Sequence of chain 1.A:
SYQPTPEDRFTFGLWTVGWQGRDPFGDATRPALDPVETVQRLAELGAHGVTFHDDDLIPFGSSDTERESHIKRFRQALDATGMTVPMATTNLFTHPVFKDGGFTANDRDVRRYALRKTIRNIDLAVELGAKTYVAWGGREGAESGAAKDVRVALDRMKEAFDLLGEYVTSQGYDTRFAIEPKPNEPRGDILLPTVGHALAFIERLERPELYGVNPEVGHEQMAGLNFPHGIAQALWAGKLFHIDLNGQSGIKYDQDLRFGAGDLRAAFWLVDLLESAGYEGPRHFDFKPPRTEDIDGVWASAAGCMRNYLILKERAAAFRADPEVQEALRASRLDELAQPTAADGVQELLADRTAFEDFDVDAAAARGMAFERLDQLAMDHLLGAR

A protein and the small-molecule ligand that binds it are described below.
Small molecule (SMILES): CO[C@H](C(=O)CO)[C@H](O)[C@H](O)CO

Binding-site contacts:
Ligand atom O5 contacts residue PHE93 of chain 1.B at 3.7 Å.
Ligand atom C2 contacts residue MG1 of chain 1.G at 3.5 Å.
Ligand atom C1 contacts residue PHE25 of chain 1.A at 3.4 Å (hydrophobic).
Ligand atom O6 contacts residue VAL134 of chain 1.B at 3.2 Å.
Ligand atom C2 contacts residue GLU180 of chain 1.B at 3.8 Å.
Ligand atom O4 contacts residue MG1 of chain 1.G at 2.5 Å.
Ligand atom C7 contacts residue TRP15 of chain 1.B at 3.4 Å (hydrophobic).
Ligand atom O4 contacts residue ASP286 of chain 1.B at 2.8 Å (salt-bridge).
Ligand atom O1 contacts residue HIS219 of chain 1.B at 3.0 Å (h-bond).
Ligand atom O5 contacts residue TRP136 of chain 1.B at 3.5 Å.
Ligand atom C5 contacts residue HIS53 of chain 1.B at 3.1 Å.
Ligand atom O2 contacts residue MG1 of chain 1.G at 2.5 Å.
Ligand atom O1 contacts residue ASP254 of chain 1.B at 3.8 Å.
Ligand atom C2 contacts residue TRP136 of chain 1.B at 3.8 Å (hydrophobic).
Ligand atom C4 contacts residue MG1 of chain 1.G at 3.5 Å.
Ligand atom O4 contacts residue GLU180 of chain 1.B at 3.2 Å (salt-bridge).
Ligand atom O3 contacts residue TRP15 of chain 1.B at 3.3 Å (h-bond).
Ligand atom O2 contacts residue ASP286 of chain 1.B at 3.4 Å (salt-bridge).
Ligand atom C1 contacts residue TRP136 of chain 1.B at 3.5 Å (hydrophobic).
Ligand atom O1 contacts residue LYS182 of chain 1.B at 2.9 Å (salt-bridge).
Ligand atom O4 contacts residue TRP15 of chain 1.B at 3.7 Å.
Ligand atom C1 contacts residue LYS182 of chain 1.B at 3.8 Å.
Ligand atom C2 contacts residue ASP286 of chain 1.B at 3.8 Å.
Ligand atom O1 contacts residue TRP136 of chain 1.B at 3.6 Å.
Ligand atom C6 contacts residue HIS53 of chain 1.B at 3.7 Å.
Ligand atom O2 contacts residue HIS219 of chain 1.B at 3.4 Å.
Ligand atom O2 contacts residue GLU180 of chain 1.B at 2.8 Å (salt-bridge).
Ligand atom O6 contacts residue GLU180 of chain 1.B at 2.6 Å (salt-bridge).
Ligand atom C6 contacts residue GLU180 of chain 1.B at 3.9 Å.
Ligand atom C3 contacts residue TRP136 of chain 1.B at 3.7 Å (hydrophobic).
Ligand atom O1 contacts residue MG1 of chain 1.H at 3.4 Å.
Ligand atom C3 contacts residue ASP286 of chain 1.B at 3.9 Å.
Ligand atom O1 contacts residue PHE25 of chain 1.A at 3.9 Å.
Ligand atom O3 contacts residue ASP286 of chain 1.B at 3.4 Å (salt-bridge).
Ligand atom O2 contacts residue GLU216 of chain 1.B at 3.6 Å.
Ligand atom C4 contacts residue ASP286 of chain 1.B at 3.9 Å.
Ligand atom O4 contacts residue ASP244 of chain 1.B at 3.7 Å.
Ligand atom O5 contacts residue HIS53 of chain 1.B at 2.7 Å (h-bond).
Ligand atom C4 contacts residue GLU180 of chain 1.B at 3.6 Å.
Ligand atom C6 contacts residue THR89 of chain 1.B at 3.4 Å.

Sequence of chain 1.B:
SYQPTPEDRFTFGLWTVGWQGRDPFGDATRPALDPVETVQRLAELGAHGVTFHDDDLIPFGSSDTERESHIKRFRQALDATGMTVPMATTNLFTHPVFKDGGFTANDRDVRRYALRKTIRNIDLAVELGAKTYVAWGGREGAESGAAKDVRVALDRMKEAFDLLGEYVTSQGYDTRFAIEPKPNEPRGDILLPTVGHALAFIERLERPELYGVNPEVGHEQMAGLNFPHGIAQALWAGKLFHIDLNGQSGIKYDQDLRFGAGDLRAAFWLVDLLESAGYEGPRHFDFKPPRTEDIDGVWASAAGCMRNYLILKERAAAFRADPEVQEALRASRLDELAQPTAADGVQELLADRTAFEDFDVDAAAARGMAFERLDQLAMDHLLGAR